The protein below binds the small molecule below.
Small molecule (SMILES): CC(=O)CCc1c[nH]c2ccccc12

Sequence of chain 1.B:
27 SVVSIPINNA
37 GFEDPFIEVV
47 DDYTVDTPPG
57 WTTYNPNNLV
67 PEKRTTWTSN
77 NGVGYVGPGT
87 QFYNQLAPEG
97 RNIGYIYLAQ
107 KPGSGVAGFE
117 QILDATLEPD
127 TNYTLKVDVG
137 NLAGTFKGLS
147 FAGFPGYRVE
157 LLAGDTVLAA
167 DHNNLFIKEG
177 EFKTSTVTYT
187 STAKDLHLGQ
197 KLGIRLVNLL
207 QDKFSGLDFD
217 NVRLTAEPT

Sequence of chain 1.A:
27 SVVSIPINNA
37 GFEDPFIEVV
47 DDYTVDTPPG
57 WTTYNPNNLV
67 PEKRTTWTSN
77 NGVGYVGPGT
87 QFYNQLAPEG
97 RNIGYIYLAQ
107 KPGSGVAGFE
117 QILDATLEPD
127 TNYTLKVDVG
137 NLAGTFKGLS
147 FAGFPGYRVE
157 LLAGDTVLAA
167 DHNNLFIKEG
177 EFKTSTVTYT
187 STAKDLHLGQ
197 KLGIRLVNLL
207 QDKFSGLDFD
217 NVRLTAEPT

Binding-site contacts:
Ligand atom CAJ contacts residue TYR101 of chain 1.A at 3.8 Å (hydrophobic).
Ligand atom CAA contacts residue ASP47 of chain 1.A at 3.4 Å.
Ligand atom CAA contacts residue GLY80 of chain 1.A at 3.7 Å.
Ligand atom CAF contacts residue GLY80 of chain 1.A at 4.1 Å.
Ligand atom CAE contacts residue PHE88 of chain 1.A at 4.1 Å (hydrophobic).
Ligand atom CAA contacts residue PHE88 of chain 1.A at 3.6 Å (hydrophobic).
Ligand atom OAL contacts residue PHE210 of chain 1.A at 3.2 Å.
Ligand atom CAF contacts residue TYR49 of chain 1.A at 3.8 Å (hydrophobic).
Ligand atom CAF contacts residue ASP47 of chain 1.A at 3.7 Å.
Ligand atom CAC contacts residue PHE88 of chain 1.A at 4.0 Å (hydrophobic).
Ligand atom CAA contacts residue ASP48 of chain 1.A at 3.7 Å.
Ligand atom CAF contacts residue PHE88 of chain 1.A at 3.7 Å (hydrophobic).
Ligand atom CAB contacts residue VAL82 of chain 1.A at 3.8 Å (hydrophobic).
Ligand atom CAN contacts residue TYR101 of chain 1.A at 3.4 Å (hydrophobic).
Ligand atom CAI contacts residue TYR49 of chain 1.A at 3.8 Å (hydrophobic).
Ligand atom CAB contacts residue TYR81 of chain 1.A at 4.0 Å (hydrophobic).
Ligand atom CAK contacts residue PHE210 of chain 1.A at 4.1 Å (hydrophobic).
Ligand atom CAC contacts residue VAL82 of chain 1.A at 3.9 Å (hydrophobic).
Ligand atom CAD contacts residue LEU138 of chain 1.A at 3.6 Å (hydrophobic).
Ligand atom NAH contacts residue TYR101 of chain 1.A at 3.7 Å.
Ligand atom CAF contacts residue ASP48 of chain 1.A at 4.2 Å.
Ligand atom CAG contacts residue TYR101 of chain 1.A at 3.9 Å (hydrophobic).
Ligand atom NAH contacts residue ILE99 of chain 1.A at 3.8 Å.
Ligand atom CAD contacts residue ILE99 of chain 1.A at 4.0 Å (hydrophobic).
Ligand atom CAD contacts residue ASP214 of chain 1.A at 3.8 Å.
Ligand atom CAM contacts residue TRP73 of chain 1.B at 4.1 Å (hydrophobic).
Ligand atom NAH contacts residue ASP214 of chain 1.A at 3.0 Å (salt-bridge).
Ligand atom CAI contacts residue TYR101 of chain 1.A at 4.2 Å (hydrophobic).
Ligand atom CAC contacts residue LEU138 of chain 1.A at 3.8 Å (hydrophobic).
Ligand atom NAH contacts residue LEU138 of chain 1.A at 3.3 Å.
Ligand atom CAC contacts residue ILE99 of chain 1.A at 3.8 Å (hydrophobic).
Ligand atom CAB contacts residue GLY80 of chain 1.A at 3.8 Å.
Ligand atom CAN contacts residue ASP214 of chain 1.A at 3.5 Å.
Ligand atom OAL contacts residue TYR103 of chain 1.A at 4.2 Å.
Ligand atom CAC contacts residue ASP214 of chain 1.A at 3.8 Å.
Ligand atom CAM contacts residue PHE88 of chain 1.A at 4.0 Å (hydrophobic).
Ligand atom CAB contacts residue PHE88 of chain 1.A at 3.7 Å (hydrophobic).
Ligand atom CAA contacts residue TYR81 of chain 1.A at 4.0 Å (hydrophobic).
Ligand atom CAM contacts residue LEU138 of chain 1.A at 3.9 Å (hydrophobic).
Ligand atom CAN contacts residue LEU138 of chain 1.A at 3.9 Å (hydrophobic).